The small molecule below binds the protein below.
Small molecule (SMILES): CC(=O)N[C@@H]1[C@@H](O)[C@H](O)[C@@H](CO)O[C@H]1O

Sequence of chain 1.B:
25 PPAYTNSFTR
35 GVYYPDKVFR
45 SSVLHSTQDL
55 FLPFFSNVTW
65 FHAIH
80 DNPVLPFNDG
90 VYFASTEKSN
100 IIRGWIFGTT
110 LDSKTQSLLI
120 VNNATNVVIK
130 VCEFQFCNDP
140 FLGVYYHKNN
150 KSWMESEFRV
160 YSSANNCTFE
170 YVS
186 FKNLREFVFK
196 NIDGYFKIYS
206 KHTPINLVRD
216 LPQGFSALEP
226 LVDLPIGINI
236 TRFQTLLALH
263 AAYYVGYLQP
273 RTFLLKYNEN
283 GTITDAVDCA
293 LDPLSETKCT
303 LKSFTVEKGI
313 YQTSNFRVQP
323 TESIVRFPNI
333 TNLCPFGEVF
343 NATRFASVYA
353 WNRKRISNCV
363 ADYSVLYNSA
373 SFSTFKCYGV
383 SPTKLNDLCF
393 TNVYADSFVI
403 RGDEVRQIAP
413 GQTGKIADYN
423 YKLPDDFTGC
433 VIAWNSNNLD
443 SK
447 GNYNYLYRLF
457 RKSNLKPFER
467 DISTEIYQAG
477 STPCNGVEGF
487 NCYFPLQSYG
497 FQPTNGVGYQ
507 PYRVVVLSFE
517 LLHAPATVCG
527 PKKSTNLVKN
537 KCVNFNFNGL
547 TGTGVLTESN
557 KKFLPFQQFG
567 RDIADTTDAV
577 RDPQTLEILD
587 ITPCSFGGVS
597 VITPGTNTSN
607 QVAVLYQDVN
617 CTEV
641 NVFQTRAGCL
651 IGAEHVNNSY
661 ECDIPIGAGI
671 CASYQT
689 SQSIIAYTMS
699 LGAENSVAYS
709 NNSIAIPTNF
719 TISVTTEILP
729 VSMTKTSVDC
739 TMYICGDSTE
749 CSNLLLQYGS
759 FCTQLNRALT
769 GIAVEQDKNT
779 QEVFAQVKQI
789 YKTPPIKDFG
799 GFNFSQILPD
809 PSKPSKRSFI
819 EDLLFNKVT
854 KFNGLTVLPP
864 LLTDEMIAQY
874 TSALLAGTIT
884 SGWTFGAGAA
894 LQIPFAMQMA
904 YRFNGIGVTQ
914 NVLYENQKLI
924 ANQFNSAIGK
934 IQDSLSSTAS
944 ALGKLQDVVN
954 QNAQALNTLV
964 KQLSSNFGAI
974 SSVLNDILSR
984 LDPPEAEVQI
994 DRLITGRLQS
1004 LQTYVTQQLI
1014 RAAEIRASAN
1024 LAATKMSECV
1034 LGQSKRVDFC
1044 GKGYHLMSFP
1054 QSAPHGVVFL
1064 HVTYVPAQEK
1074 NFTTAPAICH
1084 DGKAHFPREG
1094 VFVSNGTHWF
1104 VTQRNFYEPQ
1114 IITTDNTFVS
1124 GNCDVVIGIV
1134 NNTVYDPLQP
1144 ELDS

Binding-site contacts:
Ligand atom C5 contacts residue ASN122 of chain 1.B at 3.6 Å.
Ligand atom O3 contacts residue PHE157 of chain 1.B at 3.1 Å.
Ligand atom O4 contacts residue PHE157 of chain 1.B at 4.5 Å.
Ligand atom O5 contacts residue ASN122 of chain 1.B at 2.3 Å (h-bond).
Ligand atom C1 contacts residue VAL127 of chain 1.B at 4.1 Å (hydrophobic).
Ligand atom C4 contacts residue ASN122 of chain 1.B at 4.2 Å.
Ligand atom C3 contacts residue PHE157 of chain 1.B at 4.5 Å (hydrophobic).
Ligand atom C7 contacts residue ASN125 of chain 1.B at 4.5 Å.
Ligand atom O5 contacts residue VAL127 of chain 1.B at 3.6 Å.
Ligand atom C7 contacts residue ASN122 of chain 1.B at 3.7 Å.
Ligand atom C2 contacts residue ASN122 of chain 1.B at 2.6 Å.
Ligand atom C6 contacts residue VAL127 of chain 1.B at 4.4 Å (hydrophobic).
Ligand atom C8 contacts residue ASN122 of chain 1.B at 4.2 Å.
Ligand atom O7 contacts residue ASN122 of chain 1.B at 3.9 Å.
Ligand atom C1 contacts residue ASN122 of chain 1.B at 1.4 Å.
Ligand atom C8 contacts residue ALA123 of chain 1.B at 3.6 Å (hydrophobic).
Ligand atom C3 contacts residue ASN122 of chain 1.B at 3.9 Å.
Ligand atom N2 contacts residue ASN122 of chain 1.B at 3.0 Å.
Ligand atom O7 contacts residue ASN125 of chain 1.B at 4.5 Å.